Binding-site contacts:
Ligand atom O17 contacts residue TRP438 of chain 1.A at 3.3 Å.
Ligand atom O17 contacts residue ASN464 of chain 1.A at 2.9 Å (h-bond).
Ligand atom C16 contacts residue ASP137 of chain 1.A at 3.6 Å.
Ligand atom C21 contacts residue ASP137 of chain 1.A at 3.7 Å.
Ligand atom C12 contacts residue PHE442 of chain 1.A at 3.5 Å (hydrophobic).
Ligand atom C10 contacts residue VAL138 of chain 1.A at 3.7 Å (hydrophobic).
Ligand atom C21 contacts residue ASN464 of chain 1.A at 3.3 Å.
Ligand atom C11 contacts residue THR142 of chain 1.A at 3.4 Å.
Ligand atom C2 contacts residue SER227 of chain 1.A at 3.6 Å.
Ligand atom C22 contacts residue THR134 of chain 1.A at 3.5 Å.
Ligand atom C13 contacts residue PHE442 of chain 1.A at 3.5 Å (hydrophobic).
Ligand atom C10 contacts residue SER227 of chain 1.A at 3.2 Å.
Ligand atom N7 contacts residue SER227 of chain 1.A at 2.8 Å (h-bond).
Ligand atom C1 contacts residue ASN445 of chain 1.A at 3.3 Å.
Ligand atom C12 contacts residue VAL141 of chain 1.A at 3.5 Å (hydrophobic).
Ligand atom C15 contacts residue ASP137 of chain 1.A at 3.6 Å.
Ligand atom C8 contacts residue SER227 of chain 1.A at 3.7 Å.
Ligand atom C11 contacts residue VAL138 of chain 1.A at 3.7 Å (hydrophobic).
Ligand atom C18 contacts residue ASN464 of chain 1.A at 3.4 Å.
Ligand atom C20 contacts residue ASP137 of chain 1.A at 3.4 Å.
Ligand atom C18 contacts residue PHE441 of chain 1.A at 3.6 Å (hydrophobic).
Ligand atom O14 contacts residue PHE441 of chain 1.A at 3.5 Å.
Ligand atom C20 contacts residue ASN464 of chain 1.A at 3.8 Å.
Ligand atom C16 contacts residue PHE441 of chain 1.A at 3.6 Å (hydrophobic).
Ligand atom C1 contacts residue PHE217 of chain 1.A at 3.6 Å (hydrophobic).
Ligand atom C6 contacts residue ASN445 of chain 1.A at 3.2 Å.
Ligand atom C6 contacts residue PHE217 of chain 1.A at 3.6 Å (hydrophobic).
Ligand atom N19 contacts residue ASP137 of chain 1.A at 2.8 Å (salt-bridge).
Ligand atom O17 contacts residue ASP137 of chain 1.A at 2.8 Å (salt-bridge).
Ligand atom C5 contacts residue PHE441 of chain 1.A at 3.6 Å (hydrophobic).
Ligand atom C16 contacts residue ASN464 of chain 1.A at 3.4 Å.
Ligand atom N19 contacts residue ASN464 of chain 1.A at 3.4 Å (h-bond).
Ligand atom C21 contacts residue TYR468 of chain 1.A at 3.5 Å (hydrophobic).
Ligand atom C11 contacts residue SER231 of chain 1.A at 3.6 Å.
Ligand atom C2 contacts residue ASN445 of chain 1.A at 3.8 Å.
Ligand atom C10 contacts residue SER231 of chain 1.A at 3.5 Å.
Ligand atom C3 contacts residue SER227 of chain 1.A at 3.5 Å.
Ligand atom C22 contacts residue ASP137 of chain 1.A at 3.3 Å.
Ligand atom N19 contacts residue TYR468 of chain 1.A at 3.5 Å (h-bond).
Ligand atom C21 contacts residue TRP133 of chain 1.A at 3.6 Å (hydrophobic).

This protein binds this small molecule.
Small molecule (SMILES): CC(C)NC[C@H](O)COc1cccc2[nH]c3ccccc3c12

Sequence of chain 1.A:
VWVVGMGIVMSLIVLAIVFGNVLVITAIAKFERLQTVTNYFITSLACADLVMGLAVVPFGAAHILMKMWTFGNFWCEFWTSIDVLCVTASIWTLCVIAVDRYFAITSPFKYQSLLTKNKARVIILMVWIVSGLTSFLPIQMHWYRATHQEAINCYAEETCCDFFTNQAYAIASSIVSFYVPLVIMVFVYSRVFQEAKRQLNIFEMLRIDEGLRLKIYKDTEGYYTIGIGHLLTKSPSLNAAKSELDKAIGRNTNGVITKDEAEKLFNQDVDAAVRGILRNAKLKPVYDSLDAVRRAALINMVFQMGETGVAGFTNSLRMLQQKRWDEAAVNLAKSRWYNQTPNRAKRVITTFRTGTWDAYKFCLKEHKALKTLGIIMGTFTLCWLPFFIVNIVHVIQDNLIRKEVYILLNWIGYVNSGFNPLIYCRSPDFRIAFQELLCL